Sequence of chain 1.A:
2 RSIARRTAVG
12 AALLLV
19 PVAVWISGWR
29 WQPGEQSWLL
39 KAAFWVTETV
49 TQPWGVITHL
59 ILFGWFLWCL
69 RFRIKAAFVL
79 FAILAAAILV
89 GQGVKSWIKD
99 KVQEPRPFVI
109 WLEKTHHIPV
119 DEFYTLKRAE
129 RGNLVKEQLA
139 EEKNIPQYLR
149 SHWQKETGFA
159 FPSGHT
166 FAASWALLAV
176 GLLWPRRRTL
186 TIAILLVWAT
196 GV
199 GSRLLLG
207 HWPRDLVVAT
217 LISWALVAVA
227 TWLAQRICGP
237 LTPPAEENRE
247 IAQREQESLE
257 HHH

This protein binds this small molecule.
Small molecule (SMILES): CCCCCCCCCCCCCC(=O)OC[C@H](COP(=O)(O)OCCN)OC(=O)CCCCCCCCCCCCC

Binding-site contacts:
Ligand atom O11 contacts residue LYS93 of chain 1.A at 3.7 Å.
Ligand atom C2C contacts residue ILE86 of chain 1.A at 3.9 Å (hydrophobic).
Ligand atom N contacts residue GLY162 of chain 1.A at 4.1 Å.
Ligand atom O13 contacts residue GLY162 of chain 1.A at 3.8 Å.
Ligand atom N contacts residue GLN50 of chain 1.A at 2.5 Å (h-bond).
Ligand atom C2B contacts residue TRP170 of chain 1.A at 3.4 Å (hydrophobic).
Ligand atom O32 contacts residue PRO160 of chain 1.A at 3.6 Å.
Ligand atom C3 contacts residue GLY89 of chain 1.A at 3.4 Å.
Ligand atom C3A contacts residue ALA85 of chain 1.A at 4.1 Å (hydrophobic).
Ligand atom C12 contacts residue GLN50 of chain 1.A at 3.1 Å.
Ligand atom N contacts residue PHE166 of chain 1.A at 3.4 Å.
Ligand atom C38 contacts residue ALA85 of chain 1.A at 3.9 Å (hydrophobic).
Ligand atom C32 contacts residue VAL92 of chain 1.A at 4.0 Å (hydrophobic).
Ligand atom O11 contacts residue GLY162 of chain 1.A at 3.9 Å.
Ligand atom C27 contacts residue LEU222 of chain 1.A at 3.9 Å (hydrophobic).
Ligand atom P contacts residue LYS93 of chain 1.A at 3.8 Å.
Ligand atom C29 contacts residue SER169 of chain 1.A at 4.0 Å.
Ligand atom O22 contacts residue PHE166 of chain 1.A at 3.0 Å.
Ligand atom C26 contacts residue ILE86 of chain 1.A at 4.0 Å (hydrophobic).
Ligand atom C3 contacts residue LYS93 of chain 1.A at 4.0 Å.
Ligand atom C28 contacts residue SER169 of chain 1.A at 3.8 Å.
Ligand atom C1 contacts residue GLY162 of chain 1.A at 3.9 Å.
Ligand atom O14 contacts residue LYS93 of chain 1.A at 4.0 Å.
Ligand atom C2A contacts residue TRP170 of chain 1.A at 4.0 Å (hydrophobic).
Ligand atom O12 contacts residue LYS93 of chain 1.A at 2.8 Å (salt-bridge).
Ligand atom C29 contacts residue PHE166 of chain 1.A at 3.5 Å (hydrophobic).
Ligand atom C33 contacts residue MSE165 of chain 1.A at 3.9 Å.
Ligand atom C25 contacts residue LEU222 of chain 1.A at 3.5 Å (hydrophobic).
Ligand atom C2D contacts residue PHE79 of chain 1.A at 3.9 Å (hydrophobic).
Ligand atom C39 contacts residue VAL88 of chain 1.A at 3.4 Å (hydrophobic).
Ligand atom C3E contacts residue LEU229 of chain 1.A at 4.1 Å (hydrophobic).
Ligand atom C11 contacts residue GLN50 of chain 1.A at 3.4 Å.
Ligand atom C26 contacts residue PHE166 of chain 1.A at 3.5 Å (hydrophobic).
Ligand atom C32 contacts residue PRO160 of chain 1.A at 4.1 Å (hydrophobic).
Ligand atom C27 contacts residue SER169 of chain 1.A at 3.3 Å.
Ligand atom O31 contacts residue GLY89 of chain 1.A at 3.8 Å.
Ligand atom C34 contacts residue VAL92 of chain 1.A at 4.0 Å (hydrophobic).
Ligand atom C12 contacts residue HIS163 of chain 1.A at 3.8 Å.
Ligand atom N contacts residue VAL48 of chain 1.A at 4.0 Å.
Ligand atom C1 contacts residue LYS93 of chain 1.A at 3.9 Å.